Binding-site contacts:
Ligand atom C8 contacts residue ASN154 of chain 2.B at 4.0 Å.
Ligand atom C3 contacts residue ASN154 of chain 2.B at 3.6 Å.
Ligand atom C2 contacts residue THR156 of chain 2.B at 4.4 Å.
Ligand atom C1 contacts residue ASN150 of chain 2.B at 4.3 Å.
Ligand atom O5 contacts residue ASN150 of chain 2.B at 3.7 Å.
Ligand atom N2 contacts residue THR156 of chain 2.B at 3.6 Å.
Ligand atom C4 contacts residue ASN154 of chain 2.B at 4.1 Å.
Ligand atom N2 contacts residue ASN154 of chain 2.B at 2.7 Å (h-bond).
Ligand atom O5 contacts residue ASN154 of chain 2.B at 2.4 Å (h-bond).
Ligand atom O7 contacts residue ASN154 of chain 2.B at 3.6 Å.
Ligand atom O6 contacts residue GLU147 of chain 2.B at 3.6 Å (salt-bridge).
Ligand atom O6 contacts residue ASN150 of chain 2.B at 3.4 Å.
Ligand atom C7 contacts residue ASN154 of chain 2.B at 3.2 Å.
Ligand atom C8 contacts residue THR156 of chain 2.B at 4.0 Å.
Ligand atom C7 contacts residue THR156 of chain 2.B at 4.3 Å.
Ligand atom C2 contacts residue ASN154 of chain 2.B at 2.2 Å.
Ligand atom C6 contacts residue ASN150 of chain 2.B at 3.7 Å.
Ligand atom C1 contacts residue ASN154 of chain 2.B at 1.4 Å.
Ligand atom O5 contacts residue THR156 of chain 2.B at 4.2 Å.
Ligand atom C5 contacts residue ASN154 of chain 2.B at 3.7 Å.
Ligand atom C1 contacts residue THR156 of chain 2.B at 3.5 Å.

This protein binds this small molecule.
Small molecule (SMILES): CC(=O)N[C@@H]1[C@@H](O)[C@H](O)[C@@H](CO)O[C@H]1O

Sequence of chain 2.B:
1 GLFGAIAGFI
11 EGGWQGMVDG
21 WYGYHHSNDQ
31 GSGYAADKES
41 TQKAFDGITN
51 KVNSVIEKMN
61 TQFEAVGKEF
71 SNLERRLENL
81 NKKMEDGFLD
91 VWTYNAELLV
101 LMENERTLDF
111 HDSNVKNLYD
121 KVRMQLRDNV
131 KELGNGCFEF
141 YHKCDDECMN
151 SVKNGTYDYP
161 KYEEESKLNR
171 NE